Binding-site contacts:
Ligand atom C6 contacts residue ASN268 of chain 1.A at 3.5 Å.
Ligand atom O4 contacts residue GLU194 of chain 1.A at 2.8 Å (salt-bridge).
Ligand atom C5 contacts residue NAD1 of chain 1.E at 3.3 Å.
Ligand atom C8 contacts residue LYS152 of chain 1.A at 3.6 Å.
Ligand atom O4 contacts residue NAD1 of chain 1.E at 3.5 Å.
Ligand atom C4 contacts residue ZN1 of chain 1.C at 3.0 Å.
Ligand atom O12 contacts residue NAD1 of chain 1.E at 3.5 Å (h-bond).
Ligand atom O5 contacts residue ZN1 of chain 1.C at 2.3 Å.
Ligand atom O4 contacts residue ASP146 of chain 1.A at 2.5 Å (salt-bridge).
Ligand atom O11 contacts residue LYS152 of chain 1.A at 3.0 Å (salt-bridge).
Ligand atom O2 contacts residue ASN268 of chain 1.A at 3.1 Å (h-bond).
Ligand atom O4 contacts residue HIS271 of chain 1.A at 3.0 Å (h-bond).
Ligand atom O12 contacts residue ARG264 of chain 1.A at 2.8 Å (salt-bridge).
Ligand atom O12 contacts residue LYS250 of chain 1.A at 2.8 Å (salt-bridge).
Ligand atom O2 contacts residue LEU267 of chain 1.A at 3.4 Å (h-bond).
Ligand atom O4 contacts residue ZN1 of chain 1.C at 2.2 Å.
Ligand atom O4 contacts residue LYS197 of chain 1.A at 3.0 Å (salt-bridge).
Ligand atom O93 contacts residue HIS275 of chain 1.A at 3.1 Å.
Ligand atom C4 contacts residue ASP146 of chain 1.A at 3.6 Å.
Ligand atom O91 contacts residue ARG130 of chain 1.B at 2.8 Å (salt-bridge).
Ligand atom O91 contacts residue LYS152 of chain 1.A at 2.7 Å (salt-bridge).
Ligand atom O92 contacts residue LYS356 of chain 1.A at 2.8 Å (salt-bridge).
Ligand atom O5 contacts residue HIS271 of chain 1.A at 3.0 Å (h-bond).
Ligand atom O11 contacts residue LEU267 of chain 1.A at 3.8 Å.
Ligand atom C1 contacts residue ARG264 of chain 1.A at 3.5 Å.
Ligand atom C5 contacts residue HIS271 of chain 1.A at 3.7 Å.
Ligand atom C3 contacts residue ASP146 of chain 1.A at 3.5 Å.
Ligand atom C1 contacts residue LYS152 of chain 1.A at 3.8 Å.
Ligand atom P1 contacts residue ARG130 of chain 1.B at 3.7 Å.
Ligand atom C3 contacts residue LEU267 of chain 1.A at 3.7 Å (hydrophobic).
Ligand atom O5 contacts residue NAD1 of chain 1.E at 3.5 Å.
Ligand atom O5 contacts residue HIS287 of chain 1.A at 3.1 Å (h-bond).
Ligand atom O92 contacts residue ARG130 of chain 1.B at 3.1 Å (salt-bridge).
Ligand atom O93 contacts residue ASN268 of chain 1.A at 2.8 Å (h-bond).
Ligand atom C4 contacts residue HIS271 of chain 1.A at 3.3 Å.
Ligand atom C5 contacts residue ZN1 of chain 1.C at 3.1 Å.
Ligand atom O11 contacts residue ARG264 of chain 1.A at 2.8 Å (salt-bridge).
Ligand atom C4 contacts residue NAD1 of chain 1.E at 3.8 Å.
Ligand atom O92 contacts residue ASN162 of chain 1.A at 2.9 Å (h-bond).
Ligand atom C7 contacts residue ASN162 of chain 1.A at 3.5 Å.

This protein binds this small molecule.
Small molecule (SMILES): O=C(O)[C@]1(O)C[C@H](CP(=O)(O)O)[C@@H](O)[C@H](O)C1

Sequence of chain 1.A:
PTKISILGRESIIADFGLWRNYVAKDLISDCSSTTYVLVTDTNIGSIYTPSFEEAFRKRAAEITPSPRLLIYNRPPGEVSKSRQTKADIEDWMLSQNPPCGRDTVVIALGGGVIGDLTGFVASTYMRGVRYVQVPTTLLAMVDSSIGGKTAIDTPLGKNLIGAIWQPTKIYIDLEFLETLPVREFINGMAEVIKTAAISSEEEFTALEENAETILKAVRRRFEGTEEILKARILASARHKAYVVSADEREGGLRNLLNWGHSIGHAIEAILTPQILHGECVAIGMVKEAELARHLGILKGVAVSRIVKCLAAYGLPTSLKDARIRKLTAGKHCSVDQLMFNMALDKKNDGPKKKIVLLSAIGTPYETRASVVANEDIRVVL

Sequence of chain 1.B:
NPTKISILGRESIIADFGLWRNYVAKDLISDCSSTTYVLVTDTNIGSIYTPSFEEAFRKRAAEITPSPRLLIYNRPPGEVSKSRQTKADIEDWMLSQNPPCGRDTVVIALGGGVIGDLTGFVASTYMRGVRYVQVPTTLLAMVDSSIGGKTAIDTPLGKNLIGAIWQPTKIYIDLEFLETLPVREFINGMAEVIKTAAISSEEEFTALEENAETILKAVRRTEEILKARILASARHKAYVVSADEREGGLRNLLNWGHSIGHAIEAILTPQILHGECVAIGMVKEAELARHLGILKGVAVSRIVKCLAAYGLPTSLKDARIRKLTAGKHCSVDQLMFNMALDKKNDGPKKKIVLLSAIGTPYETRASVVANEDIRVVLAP